Binding-site contacts:
Ligand atom O04 contacts residue HIS41 of chain 2.A at 2.6 Å (h-bond).
Ligand atom N11 contacts residue CYS145 of chain 2.A at 3.0 Å (h-bond).
Ligand atom C17 contacts residue MET165 of chain 2.A at 3.8 Å (hydrophobic).
Ligand atom C18 contacts residue TYR54 of chain 2.A at 3.8 Å (hydrophobic).
Ligand atom C31 contacts residue THR190 of chain 2.A at 3.1 Å.
Ligand atom N37 contacts residue GLY143 of chain 2.A at 3.9 Å.
Ligand atom N37 contacts residue THR26 of chain 2.A at 3.8 Å.
Ligand atom C06 contacts residue CYS145 of chain 2.A at 3.1 Å (hydrophobic).
Ligand atom C28 contacts residue GLU166 of chain 2.A at 3.6 Å.
Ligand atom C19 contacts residue GLN189 of chain 2.A at 3.6 Å.
Ligand atom C14 contacts residue HIS41 of chain 2.A at 3.8 Å.
Ligand atom O35 contacts residue MET165 of chain 2.A at 3.4 Å.
Ligand atom C05 contacts residue CYS145 of chain 2.A at 2.7 Å (hydrophobic).
Ligand atom C18 contacts residue HIS41 of chain 2.A at 3.5 Å.
Ligand atom O01 contacts residue SER144 of chain 2.A at 3.0 Å (h-bond).
Ligand atom C12 contacts residue HIS41 of chain 2.A at 3.8 Å.
Ligand atom O01 contacts residue CYS145 of chain 2.A at 2.9 Å (h-bond).
Ligand atom C02 contacts residue GLY143 of chain 2.A at 3.6 Å.
Ligand atom C02 contacts residue CYS145 of chain 2.A at 2.8 Å (hydrophobic).
Ligand atom C10 contacts residue ASN142 of chain 2.A at 3.6 Å.
Ligand atom O04 contacts residue CYS145 of chain 2.A at 2.7 Å (h-bond).
Ligand atom C31 contacts residue ARG188 of chain 2.A at 3.6 Å.
Ligand atom C13 contacts residue HIS164 of chain 2.A at 3.6 Å.
Ligand atom N37 contacts residue ASN142 of chain 2.A at 3.7 Å.
Ligand atom C31 contacts residue GLN192 of chain 2.A at 3.5 Å.
Ligand atom C31 contacts residue MET165 of chain 2.A at 3.7 Å (hydrophobic).
Ligand atom O35 contacts residue GLU166 of chain 2.A at 3.1 Å (salt-bridge).
Ligand atom C03 contacts residue CYS145 of chain 2.A at 1.8 Å (hydrophobic).
Ligand atom N27 contacts residue GLU166 of chain 2.A at 2.9 Å (salt-bridge).
Ligand atom O34 contacts residue GLN189 of chain 2.A at 3.6 Å.
Ligand atom N11 contacts residue HIS41 of chain 2.A at 3.6 Å (h-bond).
Ligand atom N11 contacts residue HIS164 of chain 2.A at 3.1 Å (h-bond).
Ligand atom C25 contacts residue GLU166 of chain 2.A at 3.8 Å.
Ligand atom C30 contacts residue THR190 of chain 2.A at 3.8 Å.
Ligand atom C32 contacts residue LEU167 of chain 2.A at 3.6 Å (hydrophobic).
Ligand atom O01 contacts residue GLY143 of chain 2.A at 2.8 Å (h-bond).
Ligand atom C32 contacts residue GLN192 of chain 2.A at 3.9 Å.
Ligand atom C03 contacts residue HIS41 of chain 2.A at 3.7 Å.
Ligand atom N29 contacts residue GLU166 of chain 2.A at 3.2 Å (salt-bridge).
Ligand atom C18 contacts residue ASP187 of chain 2.A at 3.7 Å.

Sequence of chain 2.A:
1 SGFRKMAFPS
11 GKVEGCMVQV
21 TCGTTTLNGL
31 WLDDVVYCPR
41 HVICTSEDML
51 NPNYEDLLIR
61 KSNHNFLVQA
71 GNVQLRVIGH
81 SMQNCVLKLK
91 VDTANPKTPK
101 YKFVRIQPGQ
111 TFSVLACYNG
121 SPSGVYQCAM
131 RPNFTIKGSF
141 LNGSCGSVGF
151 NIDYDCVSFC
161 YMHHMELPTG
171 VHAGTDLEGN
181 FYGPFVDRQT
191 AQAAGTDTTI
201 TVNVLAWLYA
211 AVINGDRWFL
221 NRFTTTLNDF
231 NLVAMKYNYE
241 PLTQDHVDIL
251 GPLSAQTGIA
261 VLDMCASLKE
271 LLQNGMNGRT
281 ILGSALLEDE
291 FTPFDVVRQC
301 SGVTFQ

The small molecule below binds the protein below.
Small molecule (SMILES): CC(C)(C)NC(=O)N[C@H](C(=O)N1C[C@H]2[C@@H]([C@H]1C(=O)N[C@@H](CC1CCC1)[C@@H](O)C(N)=O)C2(C)C)C(C)(C)C